Sequence of chain 1.B:
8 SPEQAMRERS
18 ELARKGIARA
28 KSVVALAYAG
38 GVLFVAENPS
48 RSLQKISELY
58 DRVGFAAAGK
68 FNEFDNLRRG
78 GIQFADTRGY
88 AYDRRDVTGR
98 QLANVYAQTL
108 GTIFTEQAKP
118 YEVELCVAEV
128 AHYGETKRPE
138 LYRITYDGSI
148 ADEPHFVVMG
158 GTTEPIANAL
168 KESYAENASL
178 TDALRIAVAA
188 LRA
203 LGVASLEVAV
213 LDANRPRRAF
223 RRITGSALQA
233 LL

The small molecule below binds the protein below.
Small molecule (SMILES): CC(C)C[C@H](NC(=O)[C@H](Cc1ccc(O)cc1)NC(=O)[C@H](CCC(N)=O)NC(=O)CN)C(=O)O

Sequence of chain 1.C:
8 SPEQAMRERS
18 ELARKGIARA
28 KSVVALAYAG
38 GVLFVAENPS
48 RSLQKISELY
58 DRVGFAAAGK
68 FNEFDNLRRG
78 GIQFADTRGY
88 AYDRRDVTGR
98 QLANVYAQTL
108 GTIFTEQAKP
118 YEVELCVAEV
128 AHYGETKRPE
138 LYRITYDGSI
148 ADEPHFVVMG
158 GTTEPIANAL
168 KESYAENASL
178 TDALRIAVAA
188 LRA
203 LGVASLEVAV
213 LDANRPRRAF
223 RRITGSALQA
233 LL

Binding-site contacts:
Ligand atom CA contacts residue GLY66 of chain 1.C at 3.6 Å.
Ligand atom O contacts residue PHE71 of chain 1.C at 3.7 Å.
Ligand atom CD contacts residue LEU50 of chain 1.C at 4.1 Å (hydrophobic).
Ligand atom CE1 contacts residue ARG26 of chain 1.C at 3.5 Å.
Ligand atom O contacts residue LYS67 of chain 1.C at 3.7 Å.
Ligand atom CA contacts residue SER146 of chain 1.B at 3.6 Å.
Ligand atom O contacts residue GLY66 of chain 1.C at 1.6 Å (h-bond).
Ligand atom O contacts residue ALA65 of chain 1.C at 4.2 Å.
Ligand atom CD2 contacts residue ARG26 of chain 1.C at 3.2 Å.
Ligand atom N contacts residue LYS52 of chain 1.C at 4.2 Å.
Ligand atom N contacts residue SER146 of chain 1.B at 3.5 Å (h-bond).
Ligand atom CB contacts residue LYS52 of chain 1.C at 3.2 Å.
Ligand atom N contacts residue ASP144 of chain 1.B at 4.0 Å.
Ligand atom CG contacts residue ARG26 of chain 1.C at 3.9 Å.
Ligand atom CA contacts residue LYS52 of chain 1.C at 2.9 Å.
Ligand atom C contacts residue GLY66 of chain 1.C at 2.8 Å.
Ligand atom CA contacts residue SER146 of chain 1.B at 4.0 Å.
Ligand atom OXT contacts residue LYS52 of chain 1.C at 1.5 Å.
Ligand atom C contacts residue PHE71 of chain 1.C at 3.8 Å (hydrophobic).
Ligand atom OXT contacts residue GLY66 of chain 1.C at 3.7 Å.
Ligand atom CB contacts residue PHE68 of chain 1.C at 4.1 Å (hydrophobic).
Ligand atom N contacts residue SER146 of chain 1.B at 4.0 Å.
Ligand atom NE2 contacts residue ILE147 of chain 1.B at 3.2 Å (h-bond).
Ligand atom O contacts residue PHE68 of chain 1.C at 4.2 Å.
Ligand atom CE2 contacts residue ARG26 of chain 1.C at 3.1 Å.
Ligand atom NE2 contacts residue LEU50 of chain 1.C at 3.0 Å.
Ligand atom CD contacts residue ILE147 of chain 1.B at 3.7 Å (hydrophobic).
Ligand atom CD1 contacts residue ARG26 of chain 1.C at 4.2 Å.
Ligand atom O contacts residue SER146 of chain 1.B at 3.5 Å (h-bond).
Ligand atom OXT contacts residue PHE71 of chain 1.C at 3.7 Å.
Ligand atom CB contacts residue SER146 of chain 1.B at 3.3 Å.
Ligand atom C contacts residue LYS52 of chain 1.C at 2.5 Å.
Ligand atom CZ contacts residue ARG26 of chain 1.C at 2.6 Å.
Ligand atom OH contacts residue ARG26 of chain 1.C at 2.2 Å (salt-bridge).
Ligand atom N contacts residue GLY66 of chain 1.C at 3.3 Å (h-bond).
Ligand atom CD1 contacts residue LEU50 of chain 1.C at 3.2 Å (hydrophobic).
Ligand atom CG contacts residue ILE147 of chain 1.B at 4.2 Å (hydrophobic).
Ligand atom CB contacts residue ARG26 of chain 1.C at 4.0 Å.
Ligand atom O contacts residue LYS52 of chain 1.C at 3.5 Å (salt-bridge).
Ligand atom C contacts residue SER146 of chain 1.B at 3.3 Å.